A protein and the small-molecule ligand that binds it are described below.
Small molecule (SMILES): CC(=O)N[C@@H]1[C@@H](O)[C@H](O)[C@@H](CO)O[C@H]1O

Sequence of chain 1.B:
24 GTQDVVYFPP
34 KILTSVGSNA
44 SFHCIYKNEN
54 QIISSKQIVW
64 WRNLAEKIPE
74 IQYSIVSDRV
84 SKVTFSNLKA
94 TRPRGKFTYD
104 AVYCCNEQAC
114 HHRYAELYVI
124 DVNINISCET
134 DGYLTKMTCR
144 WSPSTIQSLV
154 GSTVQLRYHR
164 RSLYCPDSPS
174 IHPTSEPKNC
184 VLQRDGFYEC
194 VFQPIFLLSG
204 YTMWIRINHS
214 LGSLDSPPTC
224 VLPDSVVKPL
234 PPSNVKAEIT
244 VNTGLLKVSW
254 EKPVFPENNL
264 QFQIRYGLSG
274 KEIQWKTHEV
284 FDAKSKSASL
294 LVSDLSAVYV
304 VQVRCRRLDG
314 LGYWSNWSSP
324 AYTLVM

Binding-site contacts:
Ligand atom O5 contacts residue SER89 of chain 1.B at 4.5 Å.
Ligand atom C5 contacts residue ASN42 of chain 1.B at 3.6 Å.
Ligand atom O7 contacts residue ASN42 of chain 1.B at 4.1 Å.
Ligand atom O5 contacts residue ASN42 of chain 1.B at 2.3 Å (h-bond).
Ligand atom C7 contacts residue ASN42 of chain 1.B at 3.7 Å.
Ligand atom N2 contacts residue ASN42 of chain 1.B at 2.9 Å (h-bond).
Ligand atom C1 contacts residue ASN42 of chain 1.B at 1.4 Å.
Ligand atom C4 contacts residue ASN42 of chain 1.B at 4.2 Å.
Ligand atom C2 contacts residue ASN42 of chain 1.B at 2.5 Å.
Ligand atom C3 contacts residue ASN42 of chain 1.B at 3.8 Å.